Sequence of chain 1.A:
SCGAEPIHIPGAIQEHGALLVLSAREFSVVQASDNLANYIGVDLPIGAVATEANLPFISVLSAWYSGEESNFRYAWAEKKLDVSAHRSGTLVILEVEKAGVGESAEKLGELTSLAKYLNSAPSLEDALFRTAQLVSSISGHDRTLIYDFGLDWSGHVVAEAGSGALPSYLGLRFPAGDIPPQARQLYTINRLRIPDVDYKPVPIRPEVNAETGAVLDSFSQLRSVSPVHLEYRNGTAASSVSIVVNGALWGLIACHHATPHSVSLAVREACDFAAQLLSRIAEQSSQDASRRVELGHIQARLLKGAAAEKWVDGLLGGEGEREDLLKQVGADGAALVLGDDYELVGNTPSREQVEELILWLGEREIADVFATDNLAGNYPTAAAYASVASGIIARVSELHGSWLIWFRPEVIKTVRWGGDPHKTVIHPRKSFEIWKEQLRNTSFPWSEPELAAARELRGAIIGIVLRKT

The protein below binds the small molecule below.
Small molecule (SMILES): CCC1=C(C)C2=CC3=N/C(=C\c4[nH]c(/C=C5\NC(=O)C(C)=C5CC)c(C)c4CCC(=O)O)C(CCC(=O)O)=C3CCN2C1=O

Binding-site contacts:
Ligand atom C4D contacts residue HIS250 of chain 1.A at 3.6 Å.
Ligand atom CGD contacts residue TYR206 of chain 1.A at 3.5 Å (hydrophobic).
Ligand atom CAC contacts residue CYS20 of chain 1.A at 2.6 Å (hydrophobic).
Ligand atom O_B contacts residue ALA278 of chain 1.A at 3.3 Å.
Ligand atom O_B contacts residue HIS280 of chain 1.A at 3.1 Å (h-bond).
Ligand atom CMD contacts residue SER247 of chain 1.A at 3.5 Å.
Ligand atom O1A contacts residue HIS250 of chain 1.A at 3.0 Å (h-bond).
Ligand atom CBC contacts residue CYS20 of chain 1.A at 1.8 Å (hydrophobic).
Ligand atom C1D contacts residue PRO199 of chain 1.A at 3.4 Å (hydrophobic).
Ligand atom O_C contacts residue TYR253 of chain 1.A at 2.9 Å.
Ligand atom O2D contacts residue ILE25 of chain 1.A at 3.4 Å.
Ligand atom C4A contacts residue ILE198 of chain 1.A at 3.6 Å (hydrophobic).
Ligand atom CBD contacts residue TYR206 of chain 1.A at 3.3 Å (hydrophobic).
Ligand atom C1A contacts residue HIS250 of chain 1.A at 3.3 Å.
Ligand atom CHA contacts residue TYR206 of chain 1.A at 3.6 Å (hydrophobic).
Ligand atom O2A contacts residue SER264 of chain 1.A at 2.7 Å (h-bond).
Ligand atom N_A contacts residue HIS250 of chain 1.A at 3.4 Å.
Ligand atom O_C contacts residue ASP197 of chain 1.A at 3.4 Å.
Ligand atom N_C contacts residue ASP197 of chain 1.A at 2.8 Å (salt-bridge).
Ligand atom CHD contacts residue PRO199 of chain 1.A at 3.6 Å (hydrophobic).
Ligand atom N_D contacts residue ASP197 of chain 1.A at 3.1 Å (salt-bridge).
Ligand atom CBB contacts residue TYR166 of chain 1.A at 3.2 Å (hydrophobic).
Ligand atom CBA contacts residue HIS250 of chain 1.A at 3.3 Å.
Ligand atom C2A contacts residue HIS250 of chain 1.A at 3.5 Å.
Ligand atom CAA contacts residue TYR206 of chain 1.A at 3.5 Å (hydrophobic).
Ligand atom CHA contacts residue HIS250 of chain 1.A at 3.5 Å.
Ligand atom O1D contacts residue TYR206 of chain 1.A at 3.1 Å (h-bond).
Ligand atom CBB contacts residue LEU164 of chain 1.A at 3.3 Å (hydrophobic).
Ligand atom C2C contacts residue GLY196 of chain 1.A at 3.5 Å.
Ligand atom O1A contacts residue SER262 of chain 1.A at 2.9 Å (h-bond).
Ligand atom C3C contacts residue GLY196 of chain 1.A at 3.6 Å.
Ligand atom N_A contacts residue ASP197 of chain 1.A at 3.1 Å (salt-bridge).
Ligand atom CMB contacts residue TYR253 of chain 1.A at 3.0 Å (hydrophobic).
Ligand atom CAD contacts residue TYR206 of chain 1.A at 3.1 Å (hydrophobic).
Ligand atom N_D contacts residue HIS250 of chain 1.A at 3.6 Å.
Ligand atom O2D contacts residue ARG244 of chain 1.A at 3.1 Å (salt-bridge).
Ligand atom O2D contacts residue SER247 of chain 1.A at 3.2 Å (h-bond).
Ligand atom C2B contacts residue TYR253 of chain 1.A at 3.5 Å (hydrophobic).
Ligand atom C1C contacts residue ASP197 of chain 1.A at 3.4 Å.
Ligand atom O1D contacts residue ARG244 of chain 1.A at 3.0 Å (salt-bridge).